Binding-site contacts:
Ligand atom N2 contacts residue ASN709 of chain 1.C at 2.9 Å (h-bond).
Ligand atom C1 contacts residue ASN709 of chain 1.C at 1.4 Å.
Ligand atom C2 contacts residue ASN709 of chain 1.C at 2.5 Å.
Ligand atom C8 contacts residue ASN709 of chain 1.C at 4.3 Å.
Ligand atom C7 contacts residue ILE1130 of chain 1.C at 4.3 Å (hydrophobic).
Ligand atom C8 contacts residue GLY1131 of chain 1.C at 3.5 Å.
Ligand atom C7 contacts residue ASN709 of chain 1.C at 3.1 Å.
Ligand atom O7 contacts residue ILE1130 of chain 1.C at 4.3 Å.
Ligand atom C5 contacts residue ASN709 of chain 1.C at 3.7 Å.
Ligand atom O7 contacts residue ASN709 of chain 1.C at 3.0 Å (h-bond).
Ligand atom C4 contacts residue ASN709 of chain 1.C at 4.2 Å.
Ligand atom O5 contacts residue ASN709 of chain 1.C at 2.4 Å (h-bond).
Ligand atom C3 contacts residue ASN709 of chain 1.C at 3.8 Å.
Ligand atom C8 contacts residue ILE1130 of chain 1.C at 3.5 Å (hydrophobic).

A protein and the small-molecule ligand that binds it are described below.
Small molecule (SMILES): CC(=O)N[C@@H]1[C@@H](O)[C@H](O)[C@@H](CO)O[C@H]1O

Sequence of chain 1.C:
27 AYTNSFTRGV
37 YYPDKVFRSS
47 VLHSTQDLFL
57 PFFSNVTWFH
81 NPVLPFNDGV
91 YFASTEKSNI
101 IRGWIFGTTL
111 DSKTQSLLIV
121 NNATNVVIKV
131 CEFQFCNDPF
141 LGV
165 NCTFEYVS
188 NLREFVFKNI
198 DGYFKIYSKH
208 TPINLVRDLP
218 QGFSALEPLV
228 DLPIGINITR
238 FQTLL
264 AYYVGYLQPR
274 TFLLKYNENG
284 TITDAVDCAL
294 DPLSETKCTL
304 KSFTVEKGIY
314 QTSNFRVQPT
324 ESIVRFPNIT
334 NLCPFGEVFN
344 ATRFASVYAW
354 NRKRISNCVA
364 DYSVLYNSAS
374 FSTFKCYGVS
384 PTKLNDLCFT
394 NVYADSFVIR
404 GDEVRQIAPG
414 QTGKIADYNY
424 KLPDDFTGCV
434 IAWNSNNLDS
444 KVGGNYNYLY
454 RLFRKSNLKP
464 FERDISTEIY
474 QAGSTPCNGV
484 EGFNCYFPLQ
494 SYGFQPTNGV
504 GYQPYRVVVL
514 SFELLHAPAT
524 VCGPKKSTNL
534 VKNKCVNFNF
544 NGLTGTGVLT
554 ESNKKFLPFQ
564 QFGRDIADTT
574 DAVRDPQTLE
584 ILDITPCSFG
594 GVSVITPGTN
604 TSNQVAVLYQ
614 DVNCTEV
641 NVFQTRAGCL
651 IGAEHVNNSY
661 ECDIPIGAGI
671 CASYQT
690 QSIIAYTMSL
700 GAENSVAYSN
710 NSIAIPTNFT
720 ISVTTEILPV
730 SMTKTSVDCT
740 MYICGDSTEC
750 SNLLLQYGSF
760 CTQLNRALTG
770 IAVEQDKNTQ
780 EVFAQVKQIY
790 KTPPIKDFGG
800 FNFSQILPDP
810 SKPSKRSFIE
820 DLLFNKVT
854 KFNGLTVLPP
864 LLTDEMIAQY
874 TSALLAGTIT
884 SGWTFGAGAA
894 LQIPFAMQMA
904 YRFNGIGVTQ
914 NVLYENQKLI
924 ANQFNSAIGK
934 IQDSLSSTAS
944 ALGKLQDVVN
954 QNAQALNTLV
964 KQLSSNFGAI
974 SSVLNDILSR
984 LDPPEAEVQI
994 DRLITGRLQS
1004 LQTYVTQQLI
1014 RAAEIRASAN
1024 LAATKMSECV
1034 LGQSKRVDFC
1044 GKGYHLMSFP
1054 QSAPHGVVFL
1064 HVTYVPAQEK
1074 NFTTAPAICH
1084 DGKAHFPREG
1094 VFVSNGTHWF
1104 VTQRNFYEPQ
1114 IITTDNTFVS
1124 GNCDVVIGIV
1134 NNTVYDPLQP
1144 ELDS